Sequence of chain 1.C:
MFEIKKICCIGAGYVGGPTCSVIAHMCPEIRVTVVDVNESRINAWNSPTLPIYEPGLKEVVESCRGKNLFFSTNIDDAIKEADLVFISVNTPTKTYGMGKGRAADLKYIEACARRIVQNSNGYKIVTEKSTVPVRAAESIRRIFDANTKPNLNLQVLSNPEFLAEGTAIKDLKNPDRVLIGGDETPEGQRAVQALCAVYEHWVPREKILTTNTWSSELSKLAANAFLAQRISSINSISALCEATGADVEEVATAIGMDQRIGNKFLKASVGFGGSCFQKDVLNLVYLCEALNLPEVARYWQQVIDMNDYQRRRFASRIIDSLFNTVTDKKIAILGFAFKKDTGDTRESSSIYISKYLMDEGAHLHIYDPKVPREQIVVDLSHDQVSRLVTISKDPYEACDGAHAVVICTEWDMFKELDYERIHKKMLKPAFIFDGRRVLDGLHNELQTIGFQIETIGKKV

Binding-site contacts:
Ligand atom C4C contacts residue GLY274 of chain 1.C at 3.4 Å.
Ligand atom O4' contacts residue LEU164 of chain 1.C at 2.5 Å (h-bond).
Ligand atom N1 contacts residue ILE232 of chain 1.C at 3.5 Å.
Ligand atom C3C contacts residue PHE339 of chain 1.C at 3.4 Å (hydrophobic).
Ligand atom O2A contacts residue PHE278 of chain 1.C at 3.4 Å.
Ligand atom C3' contacts residue LEU164 of chain 1.C at 3.4 Å (hydrophobic).
Ligand atom O4' contacts residue LYS221 of chain 1.C at 3.1 Å (salt-bridge).
Ligand atom O3A contacts residue LYS340 of chain 1.C at 3.2 Å (salt-bridge).
Ligand atom O3C contacts residue GLY274 of chain 1.C at 2.9 Å (h-bond).
Ligand atom C6 contacts residue ILE232 of chain 1.C at 3.5 Å (hydrophobic).
Ligand atom N3 contacts residue LYS268 of chain 1.C at 2.8 Å (salt-bridge).
Ligand atom O4' contacts residue PHE163 of chain 1.C at 3.0 Å.
Ligand atom O2B contacts residue GLU166 of chain 1.C at 2.9 Å (salt-bridge).
Ligand atom O4C contacts residue ILE232 of chain 1.C at 3.4 Å.
Ligand atom O3C contacts residue PHE339 of chain 1.C at 2.7 Å (h-bond).
Ligand atom O6' contacts residue LYS221 of chain 1.C at 2.9 Å (salt-bridge).
Ligand atom C3' contacts residue PHE163 of chain 1.C at 3.4 Å (hydrophobic).
Ligand atom C5' contacts residue LEU164 of chain 1.C at 3.5 Å (hydrophobic).
Ligand atom C6' contacts residue NAI1 of chain 1.T at 3.2 Å.
Ligand atom O1A contacts residue LYS340 of chain 1.C at 2.7 Å (salt-bridge).
Ligand atom C1' contacts residue PHE278 of chain 1.C at 3.5 Å (hydrophobic).
Ligand atom O2' contacts residue ARG261 of chain 1.D at 2.8 Å (salt-bridge).
Ligand atom O4C contacts residue PHE273 of chain 1.C at 3.3 Å.
Ligand atom O3' contacts residue ARG261 of chain 1.D at 3.0 Å (salt-bridge).
Ligand atom O2C contacts residue ARG443 of chain 1.C at 2.9 Å (salt-bridge).
Ligand atom O4 contacts residue LYS268 of chain 1.C at 3.2 Å (salt-bridge).
Ligand atom O2 contacts residue SER270 of chain 1.C at 2.8 Å (h-bond).
Ligand atom C6' contacts residue CYS277 of chain 1.C at 3.5 Å (hydrophobic).
Ligand atom O3B contacts residue ALA165 of chain 1.C at 3.5 Å.
Ligand atom O3' contacts residue PHE163 of chain 1.C at 2.7 Å (h-bond).
Ligand atom C4' contacts residue LYS221 of chain 1.C at 3.3 Å.
Ligand atom C4' contacts residue LEU164 of chain 1.C at 3.3 Å (hydrophobic).
Ligand atom O4' contacts residue NAI1 of chain 1.T at 3.5 Å.
Ligand atom O2C contacts residue PHE339 of chain 1.C at 3.5 Å (h-bond).
Ligand atom O2B contacts residue PHE339 of chain 1.C at 3.4 Å.
Ligand atom O6' contacts residue ASN225 of chain 1.C at 2.9 Å (h-bond).
Ligand atom O4 contacts residue PHE266 of chain 1.C at 3.3 Å.
Ligand atom PA contacts residue LYS340 of chain 1.C at 3.5 Å.
Ligand atom O6' contacts residue CYS277 of chain 1.C at 3.3 Å.
Ligand atom O2A contacts residue PHE266 of chain 1.C at 3.3 Å.

This small molecule binds to this protein.
Small molecule (SMILES): O=c1ccn([C@@H]2O[C@H](CO[P](=O)(O)O[P](=O)(O)O[C@H]3O[C@H](CO)[C@@H](O)[C@H](O)[C@H]3O)[C@@H](O)[C@H]2O)c(=O)[nH]1

Sequence of chain 1.D:
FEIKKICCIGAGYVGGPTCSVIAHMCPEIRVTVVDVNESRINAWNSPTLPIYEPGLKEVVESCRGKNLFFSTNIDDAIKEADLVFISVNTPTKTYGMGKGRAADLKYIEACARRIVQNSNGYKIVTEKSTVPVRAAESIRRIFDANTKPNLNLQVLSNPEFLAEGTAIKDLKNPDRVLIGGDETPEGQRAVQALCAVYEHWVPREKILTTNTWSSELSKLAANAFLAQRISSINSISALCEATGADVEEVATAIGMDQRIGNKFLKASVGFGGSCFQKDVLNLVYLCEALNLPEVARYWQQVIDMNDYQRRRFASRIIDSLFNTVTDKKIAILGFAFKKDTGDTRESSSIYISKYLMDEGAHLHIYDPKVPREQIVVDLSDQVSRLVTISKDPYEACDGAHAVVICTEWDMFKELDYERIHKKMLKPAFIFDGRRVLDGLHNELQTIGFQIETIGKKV